A small-molecule ligand and the protein it binds are described below.
Small molecule (SMILES): CC(=O)N1CCC[C@H]1C(=O)N[C@@H](C)C(=O)N[C@@H](Cc1ccc(O)cc1)[C@@H](O)[C@H](C)CO

Sequence of chain 1.V:
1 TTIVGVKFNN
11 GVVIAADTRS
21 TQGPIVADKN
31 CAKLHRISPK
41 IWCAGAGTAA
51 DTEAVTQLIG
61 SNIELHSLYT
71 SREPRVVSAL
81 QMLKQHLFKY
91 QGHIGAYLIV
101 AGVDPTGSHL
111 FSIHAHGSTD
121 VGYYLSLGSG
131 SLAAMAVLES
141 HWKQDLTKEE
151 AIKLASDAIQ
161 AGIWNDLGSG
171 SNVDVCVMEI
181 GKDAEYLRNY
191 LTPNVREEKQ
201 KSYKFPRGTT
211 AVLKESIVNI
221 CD

Sequence of chain 1.BA:
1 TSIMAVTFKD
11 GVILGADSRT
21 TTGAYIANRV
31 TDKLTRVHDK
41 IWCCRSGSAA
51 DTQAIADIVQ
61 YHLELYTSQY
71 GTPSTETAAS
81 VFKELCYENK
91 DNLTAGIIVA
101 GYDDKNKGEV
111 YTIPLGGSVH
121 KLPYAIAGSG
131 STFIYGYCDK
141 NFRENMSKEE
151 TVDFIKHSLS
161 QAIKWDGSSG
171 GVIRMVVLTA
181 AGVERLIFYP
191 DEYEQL

Binding-site contacts:
Ligand atom CD contacts residue THR22 of chain 1.BA at 3.8 Å.
Ligand atom O contacts residue SER168 of chain 1.BA at 3.7 Å.
Ligand atom O contacts residue GLY47 of chain 1.BA at 3.1 Å (h-bond).
Ligand atom C contacts residue THR21 of chain 1.BA at 3.6 Å.
Ligand atom CE2 contacts residue THR31 of chain 1.BA at 3.7 Å.
Ligand atom O contacts residue THR1 of chain 1.BA at 2.3 Å (h-bond).
Ligand atom CG contacts residue THR1 of chain 1.BA at 3.8 Å.
Ligand atom CE2 contacts residue THR20 of chain 1.BA at 3.4 Å.
Ligand atom OH contacts residue ARG45 of chain 1.BA at 3.3 Å (salt-bridge).
Ligand atom O contacts residue THR20 of chain 1.BA at 3.4 Å.
Ligand atom N contacts residue THR22 of chain 1.BA at 3.7 Å.
Ligand atom C1 contacts residue THR1 of chain 1.BA at 2.5 Å.
Ligand atom OH contacts residue GLN53 of chain 1.BA at 3.4 Å (h-bond).
Ligand atom C3 contacts residue ARG19 of chain 1.BA at 3.4 Å.
Ligand atom CB contacts residue GLY47 of chain 1.BA at 3.8 Å.
Ligand atom O contacts residue ALA49 of chain 1.BA at 3.4 Å (h-bond).
Ligand atom N contacts residue THR1 of chain 1.BA at 3.7 Å.
Ligand atom CB contacts residue THR1 of chain 1.BA at 2.6 Å.
Ligand atom CH3 contacts residue HIS114 of chain 1.V at 3.3 Å.
Ligand atom CD2 contacts residue THR20 of chain 1.BA at 3.8 Å.
Ligand atom CA contacts residue THR1 of chain 1.BA at 2.3 Å.
Ligand atom CB contacts residue THR20 of chain 1.BA at 3.8 Å.
Ligand atom CE1 contacts residue ARG45 of chain 1.BA at 3.2 Å.
Ligand atom O contacts residue SER46 of chain 1.BA at 3.7 Å.
Ligand atom O contacts residue THR21 of chain 1.BA at 3.4 Å (h-bond).
Ligand atom O contacts residue THR21 of chain 1.BA at 3.2 Å (h-bond).
Ligand atom C contacts residue GLY47 of chain 1.BA at 3.7 Å.
Ligand atom CD contacts residue HIS114 of chain 1.V at 3.5 Å.
Ligand atom O contacts residue THR1 of chain 1.BA at 3.4 Å (h-bond).
Ligand atom CZ contacts residue ARG45 of chain 1.BA at 3.7 Å.
Ligand atom CD1 contacts residue ARG45 of chain 1.BA at 3.8 Å.
Ligand atom N contacts residue THR21 of chain 1.BA at 3.0 Å (h-bond).
Ligand atom C3 contacts residue THR1 of chain 1.BA at 2.5 Å.
Ligand atom CA contacts residue GLY47 of chain 1.BA at 3.4 Å.
Ligand atom CA contacts residue THR21 of chain 1.BA at 3.3 Å.
Ligand atom C3 contacts residue SER168 of chain 1.BA at 3.1 Å.
Ligand atom C contacts residue THR1 of chain 1.BA at 1.4 Å.
Ligand atom C2 contacts residue THR1 of chain 1.BA at 1.5 Å.
Ligand atom N contacts residue GLY47 of chain 1.BA at 3.0 Å (h-bond).
Ligand atom CZ contacts residue ALA49 of chain 1.BA at 3.7 Å (hydrophobic).